This protein binds this small molecule.
Small molecule (SMILES): C=C(NCc1c(COP(=O)(O)O)cnc(C)c1O)C(=O)O

Binding-site contacts:
Ligand atom C6 contacts residue GLU364 of chain 1.B at 3.6 Å.
Ligand atom N1 contacts residue HIS100 of chain 1.B at 3.6 Å.
Ligand atom OP4 contacts residue LYS101 of chain 1.B at 3.4 Å (salt-bridge).
Ligand atom C4A contacts residue GLY317 of chain 1.B at 3.5 Å.
Ligand atom OP1 contacts residue HIS100 of chain 1.B at 3.0 Å (h-bond).
Ligand atom OXT contacts residue ALA126 of chain 1.B at 3.6 Å.
Ligand atom C contacts residue THR124 of chain 1.B at 3.4 Å.
Ligand atom O contacts residue ALA126 of chain 1.B at 3.5 Å.
Ligand atom OP1 contacts residue ASN250 of chain 1.B at 2.8 Å (h-bond).
Ligand atom CB contacts residue GLY125 of chain 1.B at 3.7 Å.
Ligand atom OP2 contacts residue LYS101 of chain 1.B at 3.1 Å (salt-bridge).
Ligand atom OP3 contacts residue GLY246 of chain 1.B at 2.9 Å (h-bond).
Ligand atom O contacts residue HIS129 of chain 1.B at 2.9 Å (h-bond).
Ligand atom N contacts residue LYS101 of chain 1.B at 3.4 Å.
Ligand atom OP1 contacts residue SER249 of chain 1.B at 3.2 Å (h-bond).
Ligand atom CB contacts residue ALA126 of chain 1.B at 3.7 Å (hydrophobic).
Ligand atom C6 contacts residue ASN250 of chain 1.B at 3.6 Å.
Ligand atom N1 contacts residue SER390 of chain 1.B at 2.7 Å (h-bond).
Ligand atom C2 contacts residue SER390 of chain 1.B at 3.6 Å.
Ligand atom OP2 contacts residue SER249 of chain 1.B at 2.7 Å (h-bond).
Ligand atom P contacts residue LYS101 of chain 1.B at 3.6 Å.
Ligand atom C contacts residue HIS129 of chain 1.B at 3.6 Å.
Ligand atom C contacts residue ALA126 of chain 1.B at 3.5 Å (hydrophobic).
Ligand atom C6 contacts residue SER390 of chain 1.B at 3.4 Å.
Ligand atom OXT contacts residue HIS129 of chain 1.B at 3.6 Å.
Ligand atom OXT contacts residue THR124 of chain 1.B at 2.6 Å (h-bond).
Ligand atom P contacts residue SER249 of chain 1.B at 3.4 Å.
Ligand atom O contacts residue GLY127 of chain 1.B at 3.3 Å (h-bond).
Ligand atom OP2 contacts residue THR204 of chain 1.B at 2.5 Å (h-bond).
Ligand atom N1 contacts residue GLU364 of chain 1.B at 3.5 Å.
Ligand atom C4A contacts residue LYS101 of chain 1.B at 3.6 Å.
Ligand atom O contacts residue THR124 of chain 1.B at 3.4 Å (h-bond).
Ligand atom OP2 contacts residue GLY248 of chain 1.B at 3.5 Å (h-bond).
Ligand atom OP3 contacts residue SER249 of chain 1.B at 3.4 Å (h-bond).
Ligand atom OXT contacts residue GLY125 of chain 1.B at 2.8 Å (h-bond).
Ligand atom OP3 contacts residue GLY248 of chain 1.B at 2.8 Å (h-bond).
Ligand atom CB contacts residue GLY317 of chain 1.B at 3.7 Å.
Ligand atom OP3 contacts residue GLY247 of chain 1.B at 3.4 Å (h-bond).
Ligand atom O contacts residue GLN128 of chain 1.B at 2.9 Å (h-bond).
Ligand atom C contacts residue GLY125 of chain 1.B at 3.6 Å.

Sequence of chain 1.B:
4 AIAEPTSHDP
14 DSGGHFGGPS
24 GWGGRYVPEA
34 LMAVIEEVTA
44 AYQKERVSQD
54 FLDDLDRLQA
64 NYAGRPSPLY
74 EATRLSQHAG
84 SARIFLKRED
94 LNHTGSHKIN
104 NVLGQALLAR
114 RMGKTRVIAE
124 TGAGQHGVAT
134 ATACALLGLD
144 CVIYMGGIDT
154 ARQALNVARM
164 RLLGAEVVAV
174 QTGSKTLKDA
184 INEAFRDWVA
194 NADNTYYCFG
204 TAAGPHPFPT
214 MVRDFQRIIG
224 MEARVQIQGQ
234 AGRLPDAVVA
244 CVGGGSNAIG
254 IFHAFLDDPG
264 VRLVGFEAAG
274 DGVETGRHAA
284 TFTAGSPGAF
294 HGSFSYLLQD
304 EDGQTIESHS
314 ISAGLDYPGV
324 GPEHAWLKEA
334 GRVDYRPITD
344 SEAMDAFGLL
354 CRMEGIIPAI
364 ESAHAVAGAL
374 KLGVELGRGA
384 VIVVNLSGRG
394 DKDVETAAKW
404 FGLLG